Sequence of chain 1.F:
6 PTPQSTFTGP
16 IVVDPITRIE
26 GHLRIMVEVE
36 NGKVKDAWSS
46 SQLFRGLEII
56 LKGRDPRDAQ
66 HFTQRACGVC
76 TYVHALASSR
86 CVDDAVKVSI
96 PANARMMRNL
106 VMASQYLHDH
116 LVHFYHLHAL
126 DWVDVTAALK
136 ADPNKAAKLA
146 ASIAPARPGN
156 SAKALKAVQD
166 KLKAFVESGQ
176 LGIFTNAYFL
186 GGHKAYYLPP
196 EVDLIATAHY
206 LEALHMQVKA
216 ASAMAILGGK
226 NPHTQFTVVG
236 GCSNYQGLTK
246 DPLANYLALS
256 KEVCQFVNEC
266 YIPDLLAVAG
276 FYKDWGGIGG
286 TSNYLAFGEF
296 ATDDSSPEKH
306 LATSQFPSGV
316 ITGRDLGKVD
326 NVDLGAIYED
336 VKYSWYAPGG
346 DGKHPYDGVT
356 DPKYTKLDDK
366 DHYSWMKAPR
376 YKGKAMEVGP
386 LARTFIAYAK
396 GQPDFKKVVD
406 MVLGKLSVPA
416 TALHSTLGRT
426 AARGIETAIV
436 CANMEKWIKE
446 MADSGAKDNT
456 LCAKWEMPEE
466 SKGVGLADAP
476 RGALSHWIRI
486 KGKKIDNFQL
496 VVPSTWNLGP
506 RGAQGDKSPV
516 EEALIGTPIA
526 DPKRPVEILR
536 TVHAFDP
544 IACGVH

A protein and the small-molecule ligand that binds it are described below.
Small molecule (SMILES): N#C[Fe](=C=O)C#N

Binding-site contacts:
Ligand atom C3 contacts residue HIS79 of chain 1.F at 3.5 Å.
Ligand atom O3 contacts residue ALA474 of chain 1.F at 3.7 Å.
Ligand atom C3 contacts residue VAL497 of chain 1.F at 3.6 Å (hydrophobic).
Ligand atom O3 contacts residue HIS79 of chain 1.F at 3.5 Å (h-bond).
Ligand atom C3 contacts residue CYS546 of chain 1.F at 3.0 Å (hydrophobic).
Ligand atom O3 contacts residue VAL497 of chain 1.F at 3.5 Å.
Ligand atom C1 contacts residue VAL497 of chain 1.F at 3.7 Å (hydrophobic).
Ligand atom O3 contacts residue CYS75 of chain 1.F at 3.9 Å.
Ligand atom N1 contacts residue CYS546 of chain 1.F at 3.5 Å.
Ligand atom O3 contacts residue CYS546 of chain 1.F at 3.9 Å.
Ligand atom N1 contacts residue CSO543 of chain 1.F at 3.7 Å.
Ligand atom C2 contacts residue NI1 of chain 1.KA at 3.7 Å.
Ligand atom N1 contacts residue VAL497 of chain 1.F at 3.7 Å.
Ligand atom C3 contacts residue CYS75 of chain 1.F at 3.1 Å (hydrophobic).
Ligand atom N1 contacts residue SER499 of chain 1.F at 2.9 Å (h-bond).
Ligand atom C3 contacts residue PRO498 of chain 1.F at 3.7 Å (hydrophobic).
Ligand atom C2 contacts residue ARG476 of chain 1.F at 3.4 Å.
Ligand atom C1 contacts residue CYS75 of chain 1.F at 4.1 Å (hydrophobic).
Ligand atom C1 contacts residue SER499 of chain 1.F at 3.8 Å.
Ligand atom C2 contacts residue ALA474 of chain 1.F at 3.9 Å (hydrophobic).
Ligand atom O3 contacts residue LEU479 of chain 1.F at 3.5 Å.
Ligand atom N2 contacts residue ALA474 of chain 1.F at 3.5 Å.
Ligand atom FE contacts residue CSO543 of chain 1.F at 4.0 Å.
Ligand atom C1 contacts residue NI1 of chain 1.KA at 3.7 Å.
Ligand atom N2 contacts residue PRO475 of chain 1.F at 3.6 Å (h-bond).
Ligand atom C1 contacts residue CYS546 of chain 1.F at 3.1 Å (hydrophobic).
Ligand atom C1 contacts residue ARG476 of chain 1.F at 3.5 Å.
Ligand atom N1 contacts residue PRO498 of chain 1.F at 3.4 Å.
Ligand atom C3 contacts residue VAL78 of chain 1.F at 3.7 Å (hydrophobic).
Ligand atom C1 contacts residue CSO543 of chain 1.F at 3.6 Å.
Ligand atom N1 contacts residue ARG476 of chain 1.F at 3.6 Å.
Ligand atom C2 contacts residue CYS75 of chain 1.F at 3.0 Å (hydrophobic).
Ligand atom FE contacts residue NI1 of chain 1.KA at 2.5 Å.
Ligand atom O3 contacts residue PRO498 of chain 1.F at 3.6 Å.
Ligand atom N2 contacts residue CYS75 of chain 1.F at 3.4 Å.
Ligand atom FE contacts residue CYS75 of chain 1.F at 2.2 Å.
Ligand atom FE contacts residue CYS546 of chain 1.F at 2.3 Å.
Ligand atom O3 contacts residue VAL78 of chain 1.F at 3.5 Å.
Ligand atom N2 contacts residue ARG476 of chain 1.F at 3.0 Å (salt-bridge).
Ligand atom C1 contacts residue PRO498 of chain 1.F at 3.6 Å (hydrophobic).